The protein below binds the small molecule below.
Small molecule (SMILES): CC(=O)N[C@H]1[C@H](O[C@H]2[C@H](O)[C@@H](NC(C)=O)CO[C@@H]2CO)O[C@H](CO)[C@@H](O)[C@@H]1O

Binding-site contacts:
Ligand atom C5 contacts residue ASN1134 of chain 1.B at 3.6 Å.
Ligand atom C8 contacts residue ILE1132 of chain 1.B at 4.0 Å (hydrophobic).
Ligand atom O5 contacts residue ASN1134 of chain 1.B at 2.3 Å (h-bond).
Ligand atom C2 contacts residue ASN1134 of chain 1.B at 2.4 Å.
Ligand atom C8 contacts residue ASN1134 of chain 1.B at 4.4 Å.
Ligand atom C4 contacts residue ASN1134 of chain 1.B at 4.2 Å.
Ligand atom O7 contacts residue ASN1134 of chain 1.B at 4.1 Å.
Ligand atom C3 contacts residue ASN1134 of chain 1.B at 3.8 Å.
Ligand atom C7 contacts residue ASN1134 of chain 1.B at 3.7 Å.
Ligand atom N2 contacts residue ASN1134 of chain 1.B at 2.9 Å (h-bond).
Ligand atom C1 contacts residue ASN1134 of chain 1.B at 1.4 Å.
Ligand atom O6 contacts residue ASN1134 of chain 1.B at 4.5 Å.

Sequence of chain 1.B:
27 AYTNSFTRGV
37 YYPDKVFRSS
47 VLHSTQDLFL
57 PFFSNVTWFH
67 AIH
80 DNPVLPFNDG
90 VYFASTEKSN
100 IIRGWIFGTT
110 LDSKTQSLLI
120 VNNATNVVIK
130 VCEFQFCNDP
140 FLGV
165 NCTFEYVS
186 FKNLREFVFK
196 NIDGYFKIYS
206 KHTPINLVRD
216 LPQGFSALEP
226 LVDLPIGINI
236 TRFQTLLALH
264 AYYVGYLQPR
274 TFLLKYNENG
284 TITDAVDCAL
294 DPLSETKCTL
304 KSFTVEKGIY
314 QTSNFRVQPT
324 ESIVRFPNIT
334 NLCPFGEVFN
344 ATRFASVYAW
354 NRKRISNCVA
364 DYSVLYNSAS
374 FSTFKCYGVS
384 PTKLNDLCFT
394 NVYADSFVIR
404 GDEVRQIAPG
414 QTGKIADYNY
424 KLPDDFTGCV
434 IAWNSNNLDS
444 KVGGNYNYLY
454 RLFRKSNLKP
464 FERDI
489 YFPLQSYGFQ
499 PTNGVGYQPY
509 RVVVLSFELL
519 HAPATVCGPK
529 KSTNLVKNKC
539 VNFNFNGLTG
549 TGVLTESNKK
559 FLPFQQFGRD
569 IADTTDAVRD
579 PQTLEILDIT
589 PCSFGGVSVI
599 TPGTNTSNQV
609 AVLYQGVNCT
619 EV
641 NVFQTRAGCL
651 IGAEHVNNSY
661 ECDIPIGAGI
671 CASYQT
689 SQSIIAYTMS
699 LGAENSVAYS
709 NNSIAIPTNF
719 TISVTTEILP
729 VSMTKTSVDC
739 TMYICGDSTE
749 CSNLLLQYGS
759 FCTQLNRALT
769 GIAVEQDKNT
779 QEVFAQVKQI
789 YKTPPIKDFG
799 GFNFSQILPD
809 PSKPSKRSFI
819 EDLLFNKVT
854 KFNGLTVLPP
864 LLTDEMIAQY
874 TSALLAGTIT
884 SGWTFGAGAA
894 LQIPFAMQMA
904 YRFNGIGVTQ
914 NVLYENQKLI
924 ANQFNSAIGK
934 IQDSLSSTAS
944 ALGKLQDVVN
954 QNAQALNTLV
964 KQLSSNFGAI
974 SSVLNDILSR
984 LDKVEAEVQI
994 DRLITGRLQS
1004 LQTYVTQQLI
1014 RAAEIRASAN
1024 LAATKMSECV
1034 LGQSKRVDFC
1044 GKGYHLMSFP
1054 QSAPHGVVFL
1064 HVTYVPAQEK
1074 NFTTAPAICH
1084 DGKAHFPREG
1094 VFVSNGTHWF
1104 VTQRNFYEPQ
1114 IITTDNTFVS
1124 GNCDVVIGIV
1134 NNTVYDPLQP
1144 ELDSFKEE